Sequence of chain 1.H:
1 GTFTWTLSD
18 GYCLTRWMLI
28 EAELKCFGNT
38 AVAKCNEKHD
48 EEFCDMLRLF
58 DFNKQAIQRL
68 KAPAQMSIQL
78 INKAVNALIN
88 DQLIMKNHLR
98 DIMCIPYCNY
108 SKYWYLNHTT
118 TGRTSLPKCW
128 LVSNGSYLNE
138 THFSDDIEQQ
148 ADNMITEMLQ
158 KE

Sequence of chain 1.G:
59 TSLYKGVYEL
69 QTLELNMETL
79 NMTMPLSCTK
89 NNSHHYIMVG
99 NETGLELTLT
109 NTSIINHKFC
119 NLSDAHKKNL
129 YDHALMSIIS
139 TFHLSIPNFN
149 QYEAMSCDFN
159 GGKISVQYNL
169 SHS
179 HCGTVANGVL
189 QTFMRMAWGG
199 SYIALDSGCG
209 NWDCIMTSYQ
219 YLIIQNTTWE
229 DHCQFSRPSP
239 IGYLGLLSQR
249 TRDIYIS

Binding-site contacts:
Ligand atom C5 contacts residue ASN131 of chain 1.H at 3.8 Å.
Ligand atom C7 contacts residue ASN131 of chain 1.H at 3.4 Å.
Ligand atom C8 contacts residue CYS101 of chain 1.H at 3.7 Å (hydrophobic).
Ligand atom C1 contacts residue TYR200 of chain 1.G at 3.9 Å (hydrophobic).
Ligand atom C4 contacts residue ASN131 of chain 1.H at 4.3 Å.
Ligand atom C6 contacts residue ASN131 of chain 1.H at 4.5 Å.
Ligand atom C2 contacts residue ASN131 of chain 1.H at 2.5 Å.
Ligand atom O7 contacts residue ASN131 of chain 1.H at 3.6 Å (h-bond).
Ligand atom O5 contacts residue ASN131 of chain 1.H at 2.5 Å (h-bond).
Ligand atom C3 contacts residue ASN131 of chain 1.H at 3.9 Å.
Ligand atom C8 contacts residue CYS207 of chain 1.G at 3.8 Å (hydrophobic).
Ligand atom C8 contacts residue ASN131 of chain 1.H at 4.5 Å.
Ligand atom C1 contacts residue ASN131 of chain 1.H at 1.5 Å.
Ligand atom N2 contacts residue ASN131 of chain 1.H at 2.9 Å (h-bond).

The small molecule below binds the protein below.
Small molecule (SMILES): CC(=O)N[C@@H]1[C@@H](O)[C@H](O)[C@@H](CO)O[C@H]1O